This protein binds this small molecule.
Small molecule (SMILES): N[C@@H](CCC(=O)O)C(=O)O

Binding-site contacts:
Ligand atom O contacts residue GLY228 of chain 1.C at 3.9 Å.
Ligand atom C contacts residue GLY229 of chain 1.C at 4.5 Å.
Ligand atom C contacts residue ARG129 of chain 1.C at 4.3 Å.
Ligand atom N contacts residue GLY229 of chain 1.C at 4.1 Å.
Ligand atom CB contacts residue GLY229 of chain 1.C at 4.5 Å.
Ligand atom O contacts residue GLY229 of chain 1.C at 4.2 Å.
Ligand atom CD contacts residue GLY229 of chain 1.C at 4.0 Å.
Ligand atom CG contacts residue VAL227 of chain 1.C at 4.3 Å (hydrophobic).
Ligand atom OE2 contacts residue VAL227 of chain 1.C at 3.6 Å (h-bond).
Ligand atom CD contacts residue VAL227 of chain 1.C at 4.2 Å (hydrophobic).
Ligand atom CG contacts residue PHE230 of chain 1.C at 3.8 Å (hydrophobic).
Ligand atom OXT contacts residue ARG129 of chain 1.C at 4.4 Å.
Ligand atom CG contacts residue GLY229 of chain 1.C at 3.3 Å.
Ligand atom OE1 contacts residue ASN231 of chain 1.C at 3.0 Å (h-bond).
Ligand atom OE1 contacts residue PHE230 of chain 1.C at 3.4 Å (h-bond).
Ligand atom OE2 contacts residue PHE230 of chain 1.C at 3.5 Å.
Ligand atom CD contacts residue ASN231 of chain 1.C at 3.9 Å.
Ligand atom CG contacts residue GLY228 of chain 1.C at 4.2 Å.
Ligand atom CD contacts residue PHE230 of chain 1.C at 3.4 Å (hydrophobic).
Ligand atom OE2 contacts residue GLY229 of chain 1.C at 4.4 Å.
Ligand atom OE1 contacts residue GLY229 of chain 1.C at 4.1 Å.
Ligand atom OE2 contacts residue ASN231 of chain 1.C at 4.5 Å.
Ligand atom O contacts residue ARG129 of chain 1.C at 3.5 Å (salt-bridge).

Sequence of chain 1.C:
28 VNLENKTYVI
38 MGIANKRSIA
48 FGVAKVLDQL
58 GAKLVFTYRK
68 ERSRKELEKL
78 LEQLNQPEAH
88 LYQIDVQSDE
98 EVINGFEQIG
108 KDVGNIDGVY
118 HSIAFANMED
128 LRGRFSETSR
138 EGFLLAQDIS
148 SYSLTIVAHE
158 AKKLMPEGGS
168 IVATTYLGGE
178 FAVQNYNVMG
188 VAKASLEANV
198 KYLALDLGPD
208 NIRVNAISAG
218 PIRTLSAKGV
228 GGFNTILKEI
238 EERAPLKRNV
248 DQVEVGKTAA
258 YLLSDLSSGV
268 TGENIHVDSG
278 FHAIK